Sequence of chain 1.A:
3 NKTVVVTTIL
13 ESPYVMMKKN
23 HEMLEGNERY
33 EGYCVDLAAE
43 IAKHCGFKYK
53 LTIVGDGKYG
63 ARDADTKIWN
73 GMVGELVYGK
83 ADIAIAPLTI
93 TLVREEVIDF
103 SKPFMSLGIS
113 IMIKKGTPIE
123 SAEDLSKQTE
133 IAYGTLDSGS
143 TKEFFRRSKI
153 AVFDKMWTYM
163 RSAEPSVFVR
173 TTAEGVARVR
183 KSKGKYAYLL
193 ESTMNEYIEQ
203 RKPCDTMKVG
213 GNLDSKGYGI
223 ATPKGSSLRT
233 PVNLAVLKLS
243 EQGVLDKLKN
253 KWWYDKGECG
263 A

Sequence of chain 1.B:
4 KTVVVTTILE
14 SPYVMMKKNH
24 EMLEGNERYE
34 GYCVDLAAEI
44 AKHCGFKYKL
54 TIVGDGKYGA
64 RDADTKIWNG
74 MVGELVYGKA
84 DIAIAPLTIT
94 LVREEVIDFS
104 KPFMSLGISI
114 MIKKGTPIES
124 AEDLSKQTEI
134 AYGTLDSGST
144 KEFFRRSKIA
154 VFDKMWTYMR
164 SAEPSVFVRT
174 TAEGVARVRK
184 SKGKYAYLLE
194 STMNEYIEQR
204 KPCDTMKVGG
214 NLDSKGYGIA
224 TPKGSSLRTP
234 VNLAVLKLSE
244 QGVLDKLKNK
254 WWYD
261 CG

This protein binds this small molecule.
Small molecule (SMILES): CC(C)S(=O)(=O)N[C@H]1Cc2ccc(-c3ccc(F)nc3)cc2C1

Binding-site contacts:
Ligand atom C1 contacts residue SER242 of chain 1.A at 3.0 Å.
Ligand atom F21 contacts residue PHE106 of chain 1.B at 3.8 Å.
Ligand atom N7 contacts residue PRO105 of chain 1.A at 2.8 Å (h-bond).
Ligand atom C17 contacts residue SER108 of chain 1.B at 3.4 Å.
Ligand atom C23 contacts residue PRO105 of chain 1.B at 3.9 Å (hydrophobic).
Ligand atom O5 contacts residue PRO105 of chain 1.A at 3.7 Å.
Ligand atom C11 contacts residue MET107 of chain 1.A at 3.6 Å (hydrophobic).
Ligand atom C14 contacts residue PRO105 of chain 1.B at 3.5 Å (hydrophobic).
Ligand atom C16 contacts residue LYS218 of chain 1.B at 3.2 Å.
Ligand atom O6 contacts residue LYS218 of chain 1.B at 3.3 Å.
Ligand atom C12 contacts residue SER108 of chain 1.A at 3.8 Å.
Ligand atom N22 contacts residue LYS218 of chain 1.A at 3.9 Å.
Ligand atom C16 contacts residue GLY219 of chain 1.B at 3.5 Å.
Ligand atom F21 contacts residue SER217 of chain 1.A at 3.5 Å.
Ligand atom C23 contacts residue LYS218 of chain 1.A at 3.8 Å.
Ligand atom F21 contacts residue SER242 of chain 1.B at 3.8 Å.
Ligand atom C1 contacts residue SER217 of chain 1.B at 3.4 Å.
Ligand atom C12 contacts residue GLY219 of chain 1.A at 3.9 Å.
Ligand atom C13 contacts residue SER108 of chain 1.B at 3.5 Å.
Ligand atom C2 contacts residue LEU239 of chain 1.A at 3.9 Å (hydrophobic).
Ligand atom C20 contacts residue SER217 of chain 1.A at 3.5 Å.
Ligand atom C8 contacts residue PRO105 of chain 1.A at 3.7 Å (hydrophobic).
Ligand atom C10 contacts residue PRO105 of chain 1.A at 3.6 Å (hydrophobic).
Ligand atom C9 contacts residue PRO105 of chain 1.A at 3.5 Å (hydrophobic).
Ligand atom N22 contacts residue PRO105 of chain 1.B at 3.5 Å (h-bond).
Ligand atom C11 contacts residue PRO105 of chain 1.A at 3.5 Å (hydrophobic).
Ligand atom C1 contacts residue LYS218 of chain 1.B at 3.6 Å.
Ligand atom C19 contacts residue SER108 of chain 1.B at 3.6 Å.
Ligand atom N22 contacts residue SER217 of chain 1.A at 3.5 Å (h-bond).
Ligand atom C3 contacts residue LEU239 of chain 1.A at 3.7 Å (hydrophobic).
Ligand atom O5 contacts residue LYS104 of chain 1.A at 3.3 Å.
Ligand atom C3 contacts residue SER242 of chain 1.A at 3.8 Å.
Ligand atom C12 contacts residue LYS218 of chain 1.A at 3.3 Å.
Ligand atom C11 contacts residue SER108 of chain 1.A at 3.5 Å.
Ligand atom C14 contacts residue SER108 of chain 1.B at 3.4 Å.
Ligand atom C20 contacts residue PRO105 of chain 1.B at 3.6 Å (hydrophobic).
Ligand atom C3 contacts residue PRO105 of chain 1.A at 3.3 Å (hydrophobic).
Ligand atom F21 contacts residue LEU247 of chain 1.B at 3.9 Å.
Ligand atom O6 contacts residue GLY219 of chain 1.B at 2.8 Å (h-bond).
Ligand atom C18 contacts residue SER108 of chain 1.B at 2.6 Å.